Sequence of chain 1.I:
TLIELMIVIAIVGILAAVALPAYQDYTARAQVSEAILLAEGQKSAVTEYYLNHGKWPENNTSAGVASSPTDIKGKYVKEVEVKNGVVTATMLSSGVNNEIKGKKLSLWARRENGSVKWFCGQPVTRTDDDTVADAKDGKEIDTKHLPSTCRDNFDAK

This small molecule binds to this protein.
Small molecule (SMILES): NCCOP(=O)(O)O

Binding-site contacts:
Ligand atom O4 contacts residue SER69 of chain 1.I at 4.0 Å.
Ligand atom O4 contacts residue SER68 of chain 1.I at 3.1 Å.
Ligand atom CA contacts residue SER68 of chain 1.I at 4.5 Å.
Ligand atom O3 contacts residue THR62 of chain 1.I at 4.3 Å.
Ligand atom N contacts residue SER68 of chain 1.I at 3.9 Å.
Ligand atom O2 contacts residue SER68 of chain 1.I at 3.8 Å.
Ligand atom O1 contacts residue SER68 of chain 1.I at 2.9 Å.
Ligand atom O3 contacts residue SER68 of chain 1.I at 1.4 Å.
Ligand atom P contacts residue SER69 of chain 1.I at 4.3 Å.
Ligand atom O1 contacts residue THR62 of chain 1.I at 4.4 Å.
Ligand atom P contacts residue SER68 of chain 1.I at 2.5 Å.
Ligand atom O3 contacts residue ALA67 of chain 1.I at 4.1 Å.
Ligand atom O3 contacts residue SER69 of chain 1.I at 3.2 Å (h-bond).